Binding-site contacts:
Ligand atom CA contacts residue LYS48 of chain 1.A at 3.6 Å.
Ligand atom C contacts residue PHE69 of chain 1.A at 4.0 Å (hydrophobic).
Ligand atom O contacts residue ASN49 of chain 1.A at 3.1 Å (h-bond).
Ligand atom CG contacts residue LYS33 of chain 1.A at 3.7 Å.
Ligand atom CD1 contacts residue LYS33 of chain 1.A at 3.6 Å.
Ligand atom O contacts residue LYS48 of chain 1.A at 2.8 Å (salt-bridge).
Ligand atom CD2 contacts residue PHE69 of chain 1.A at 3.4 Å (hydrophobic).
Ligand atom CE1 contacts residue LYS33 of chain 1.A at 3.5 Å.
Ligand atom O contacts residue LEU68 of chain 1.A at 3.5 Å.
Ligand atom O contacts residue PHE69 of chain 1.A at 2.8 Å (h-bond).
Ligand atom CD2 contacts residue PHE53 of chain 1.A at 3.9 Å (hydrophobic).
Ligand atom N contacts residue LYS74 of chain 1.A at 3.8 Å.
Ligand atom C contacts residue PHE69 of chain 1.A at 4.0 Å (hydrophobic).
Ligand atom CE2 contacts residue VAL30 of chain 1.A at 3.6 Å (hydrophobic).
Ligand atom CB contacts residue LYS33 of chain 1.A at 4.1 Å.
Ligand atom OXT contacts residue LYS48 of chain 1.A at 3.4 Å.
Ligand atom CZ contacts residue LYS33 of chain 1.A at 3.5 Å.
Ligand atom CZ contacts residue PHE69 of chain 1.A at 3.6 Å (hydrophobic).
Ligand atom OXT contacts residue ASN49 of chain 1.A at 2.8 Å (h-bond).
Ligand atom CB contacts residue PHE69 of chain 1.A at 3.5 Å (hydrophobic).
Ligand atom C contacts residue LYS48 of chain 1.A at 3.7 Å.
Ligand atom CG2 contacts residue PHE69 of chain 1.A at 3.7 Å (hydrophobic).
Ligand atom N contacts residue PHE69 of chain 1.A at 3.4 Å (h-bond).
Ligand atom C contacts residue LYS48 of chain 1.A at 3.5 Å.
Ligand atom OG1 contacts residue LEU68 of chain 1.A at 4.0 Å.
Ligand atom C contacts residue ASN49 of chain 1.A at 3.4 Å.
Ligand atom O contacts residue GLN71 of chain 1.A at 4.1 Å.
Ligand atom CE2 contacts residue PHE69 of chain 1.A at 3.1 Å (hydrophobic).
Ligand atom CB contacts residue LEU68 of chain 1.A at 3.9 Å (hydrophobic).
Ligand atom CE2 contacts residue LYS33 of chain 1.A at 3.8 Å.
Ligand atom CE1 contacts residue PHE37 of chain 1.A at 3.4 Å (hydrophobic).
Ligand atom CZ contacts residue PHE37 of chain 1.A at 3.9 Å (hydrophobic).
Ligand atom CE2 contacts residue PHE53 of chain 1.A at 4.2 Å (hydrophobic).
Ligand atom N contacts residue LYS48 of chain 1.A at 4.0 Å.
Ligand atom CZ contacts residue VAL30 of chain 1.A at 3.8 Å (hydrophobic).
Ligand atom CA contacts residue PHE69 of chain 1.A at 3.5 Å (hydrophobic).
Ligand atom CD2 contacts residue LYS33 of chain 1.A at 3.8 Å.
Ligand atom OG1 contacts residue LYS48 of chain 1.A at 3.2 Å (salt-bridge).
Ligand atom CE1 contacts residue PHE69 of chain 1.A at 4.0 Å (hydrophobic).
Ligand atom O contacts residue LYS48 of chain 1.A at 4.0 Å.

A small-molecule ligand and the protein it binds are described below.
Small molecule (SMILES): C[C@H](N)C(=O)N[C@H](C(=O)N[C@@H](Cc1ccccc1)C(=O)O)[C@@H](C)O

Sequence of chain 1.A:
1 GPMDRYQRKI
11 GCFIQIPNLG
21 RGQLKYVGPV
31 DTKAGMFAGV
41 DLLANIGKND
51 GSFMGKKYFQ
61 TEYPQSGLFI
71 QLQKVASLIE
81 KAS